Sequence of chain 1.B:
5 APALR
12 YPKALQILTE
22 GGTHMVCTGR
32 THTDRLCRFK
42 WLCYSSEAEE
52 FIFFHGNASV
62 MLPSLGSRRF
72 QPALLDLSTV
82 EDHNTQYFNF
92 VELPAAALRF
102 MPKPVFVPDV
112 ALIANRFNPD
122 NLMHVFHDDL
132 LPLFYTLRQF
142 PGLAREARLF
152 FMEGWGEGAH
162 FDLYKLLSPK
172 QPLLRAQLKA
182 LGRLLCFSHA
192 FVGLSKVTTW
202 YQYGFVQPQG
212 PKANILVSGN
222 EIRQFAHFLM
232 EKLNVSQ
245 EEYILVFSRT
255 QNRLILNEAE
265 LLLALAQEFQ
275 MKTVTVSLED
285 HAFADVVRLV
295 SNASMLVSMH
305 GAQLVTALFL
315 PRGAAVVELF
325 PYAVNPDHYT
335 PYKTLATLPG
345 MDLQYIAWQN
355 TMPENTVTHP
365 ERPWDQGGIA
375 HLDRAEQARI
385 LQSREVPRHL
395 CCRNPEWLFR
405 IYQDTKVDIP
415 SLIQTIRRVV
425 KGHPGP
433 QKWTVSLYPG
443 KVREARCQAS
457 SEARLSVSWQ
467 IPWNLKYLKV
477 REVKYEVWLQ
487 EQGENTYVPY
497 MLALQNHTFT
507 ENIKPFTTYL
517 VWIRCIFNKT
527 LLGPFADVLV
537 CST

Binding-site contacts:
Ligand atom C2 contacts residue ASN502 of chain 1.B at 2.4 Å.
Ligand atom N2 contacts residue ASN502 of chain 1.B at 2.9 Å (h-bond).
Ligand atom O6 contacts residue ALA499 of chain 1.B at 4.5 Å.
Ligand atom C6 contacts residue LEU500 of chain 1.B at 4.3 Å (hydrophobic).
Ligand atom C1 contacts residue ASN502 of chain 1.B at 1.4 Å.
Ligand atom O5 contacts residue GLN501 of chain 1.B at 3.6 Å (h-bond).
Ligand atom C4 contacts residue ASN502 of chain 1.B at 4.2 Å.
Ligand atom C5 contacts residue GLN501 of chain 1.B at 4.4 Å.
Ligand atom C5 contacts residue LEU500 of chain 1.B at 4.3 Å (hydrophobic).
Ligand atom O5 contacts residue LEU500 of chain 1.B at 4.3 Å.
Ligand atom C5 contacts residue ASN502 of chain 1.B at 3.7 Å.
Ligand atom C7 contacts residue ASN502 of chain 1.B at 3.4 Å.
Ligand atom O5 contacts residue ASN502 of chain 1.B at 2.4 Å (h-bond).
Ligand atom C6 contacts residue GLN501 of chain 1.B at 4.1 Å.
Ligand atom O6 contacts residue LEU500 of chain 1.B at 3.5 Å.
Ligand atom O7 contacts residue ASN502 of chain 1.B at 3.6 Å (h-bond).
Ligand atom C1 contacts residue GLN501 of chain 1.B at 4.4 Å.
Ligand atom O6 contacts residue GLN501 of chain 1.B at 3.0 Å (h-bond).
Ligand atom C3 contacts residue ASN502 of chain 1.B at 3.8 Å.

The protein below binds the small molecule below.
Small molecule (SMILES): CC(=O)N[C@@H]1[C@@H](O)[C@H](O)[C@@H](CO)O[C@H]1O